A small-molecule ligand and the protein it binds are described below.
Small molecule (SMILES): Nc1nc2[nH]cnc2c(=O)[nH]1

Binding-site contacts:
Ligand atom C2 contacts residue GLY214 of chain 1.B at 3.8 Å.
Ligand atom N2 contacts residue MET215 of chain 1.B at 3.4 Å.
Ligand atom O6 contacts residue GLU197 of chain 1.B at 4.2 Å.
Ligand atom N3 contacts residue GLY214 of chain 1.B at 3.8 Å.
Ligand atom O6 contacts residue ASN239 of chain 1.B at 3.1 Å (h-bond).
Ligand atom C6 contacts residue GLU197 of chain 1.B at 4.1 Å.
Ligand atom N7 contacts residue ASN239 of chain 1.B at 2.9 Å (h-bond).
Ligand atom C2 contacts residue GLU197 of chain 1.B at 3.5 Å.
Ligand atom O6 contacts residue GLY119 of chain 1.B at 3.6 Å.
Ligand atom N7 contacts residue THR254 of chain 1.B at 3.8 Å.
Ligand atom C4 contacts residue PHE196 of chain 1.B at 4.0 Å (hydrophobic).
Ligand atom C8 contacts residue ALA118 of chain 1.B at 3.6 Å (hydrophobic).
Ligand atom C5 contacts residue PHE196 of chain 1.B at 3.9 Å (hydrophobic).
Ligand atom N7 contacts residue ALA118 of chain 1.B at 3.5 Å.
Ligand atom C8 contacts residue THR254 of chain 1.B at 3.4 Å.
Ligand atom N2 contacts residue GLU197 of chain 1.B at 2.5 Å (salt-bridge).
Ligand atom N2 contacts residue GLY214 of chain 1.B at 3.6 Å.
Ligand atom C6 contacts residue GLY119 of chain 1.B at 3.7 Å.
Ligand atom N3 contacts residue VAL213 of chain 1.B at 4.1 Å.
Ligand atom C5 contacts residue ASN239 of chain 1.B at 3.9 Å.
Ligand atom N1 contacts residue PHE196 of chain 1.B at 3.8 Å.
Ligand atom C5 contacts residue ALA118 of chain 1.B at 3.9 Å (hydrophobic).
Ligand atom N3 contacts residue MET215 of chain 1.B at 4.1 Å.
Ligand atom N7 contacts residue THR238 of chain 1.B at 3.0 Å (h-bond).
Ligand atom N3 contacts residue PHE196 of chain 1.B at 4.1 Å.
Ligand atom N9 contacts residue ALA118 of chain 1.B at 3.8 Å.
Ligand atom C2 contacts residue PHE196 of chain 1.B at 4.0 Å (hydrophobic).
Ligand atom C2 contacts residue VAL213 of chain 1.B at 3.8 Å (hydrophobic).
Ligand atom C2 contacts residue MET215 of chain 1.B at 3.9 Å (hydrophobic).
Ligand atom C6 contacts residue PHE196 of chain 1.B at 4.0 Å (hydrophobic).
Ligand atom N7 contacts residue GLY119 of chain 1.B at 3.6 Å (h-bond).
Ligand atom C8 contacts residue ASN239 of chain 1.B at 3.8 Å.
Ligand atom N1 contacts residue VAL213 of chain 1.B at 3.9 Å.
Ligand atom C8 contacts residue THR238 of chain 1.B at 3.1 Å.
Ligand atom N9 contacts residue ALA117 of chain 1.B at 3.6 Å (h-bond).
Ligand atom C8 contacts residue ALA117 of chain 1.B at 4.0 Å (hydrophobic).
Ligand atom N1 contacts residue GLU197 of chain 1.B at 3.1 Å (salt-bridge).
Ligand atom C6 contacts residue ASN239 of chain 1.B at 4.0 Å.
Ligand atom C5 contacts residue GLY119 of chain 1.B at 3.6 Å.
Ligand atom C4 contacts residue ALA118 of chain 1.B at 4.0 Å (hydrophobic).

Sequence of chain 1.B:
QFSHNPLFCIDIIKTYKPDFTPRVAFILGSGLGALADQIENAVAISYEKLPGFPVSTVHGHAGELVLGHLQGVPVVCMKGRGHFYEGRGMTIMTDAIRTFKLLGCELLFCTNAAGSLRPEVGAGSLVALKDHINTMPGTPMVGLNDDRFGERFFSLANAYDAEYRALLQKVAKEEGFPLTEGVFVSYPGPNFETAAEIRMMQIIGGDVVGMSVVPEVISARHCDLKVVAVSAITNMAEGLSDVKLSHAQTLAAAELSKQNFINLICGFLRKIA